Sequence of chain 1.LA:
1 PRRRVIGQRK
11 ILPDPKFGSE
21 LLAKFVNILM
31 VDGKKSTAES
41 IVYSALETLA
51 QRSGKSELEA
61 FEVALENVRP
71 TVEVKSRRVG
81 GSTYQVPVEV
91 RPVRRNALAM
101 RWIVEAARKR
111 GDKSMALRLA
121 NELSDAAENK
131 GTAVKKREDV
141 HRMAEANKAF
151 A

The protein below binds the small molecule below.
Small molecule (SMILES): Nc1ccn([C@@H]2O[C@H](COP(=O)=O)[C@@H](O[P](=O)(O)OC[C@H]3O[C@@H](n4ccc(N)nc4=O)[C@H](O)[C@@H]3O[P](=O)(O)OC[C@H]3O[C@@H](n4cnc5c(=O)nc(N)[nH]c54)[C@H](O)[C@@H]3O[P](=O)(O)OC[C@H]3O[C@@H](n4ccc(N)nc4=O)[C@H](O)[C@@H]3O[P](=O)(O)OC[C@H]3O[C@@H](n4ccc(N)nc4=O)[C@H](O)[C@@H]3O[P](=O)(O)OC[C@H]3O[C@@H](n4cnc5c(=O)nc(N)[nH]c54)[C@H](O)[C@@H]3O)[C@H]2O)c(=O)n1

Binding-site contacts:
Ligand atom OP2 contacts residue GLY80 of chain 1.LA at 3.7 Å.
Ligand atom OP2 contacts residue GLY81 of chain 1.LA at 4.5 Å.
Ligand atom P contacts residue GLY80 of chain 1.LA at 4.5 Å.